A small-molecule ligand and the protein it binds are described below.
Small molecule (SMILES): C[C@H](O)c1nccn1Cc1cc(-c2ccccc2)on1

Sequence of chain 1.A:
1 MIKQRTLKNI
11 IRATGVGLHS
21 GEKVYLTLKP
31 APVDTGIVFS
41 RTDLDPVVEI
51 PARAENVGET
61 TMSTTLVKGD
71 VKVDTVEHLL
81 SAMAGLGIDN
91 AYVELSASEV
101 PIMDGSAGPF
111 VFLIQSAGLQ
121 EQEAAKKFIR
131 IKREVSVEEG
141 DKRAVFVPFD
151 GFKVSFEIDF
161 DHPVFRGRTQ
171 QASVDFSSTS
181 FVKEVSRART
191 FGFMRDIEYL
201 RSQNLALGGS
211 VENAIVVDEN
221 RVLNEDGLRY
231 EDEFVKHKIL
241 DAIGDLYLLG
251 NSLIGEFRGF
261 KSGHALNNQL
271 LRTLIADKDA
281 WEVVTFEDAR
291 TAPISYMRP

Binding-site contacts:
Ligand atom O19 contacts residue ZN1 of chain 1.D at 1.9 Å.
Ligand atom N16 contacts residue ZN1 of chain 1.D at 2.0 Å.
Ligand atom C7 contacts residue LEU18 of chain 1.A at 3.9 Å (hydrophobic).
Ligand atom C18 contacts residue GLU77 of chain 1.A at 3.5 Å.
Ligand atom N10 contacts residue MET62 of chain 1.A at 3.0 Å (h-bond).
Ligand atom C17 contacts residue THR190 of chain 1.A at 4.0 Å.
Ligand atom C20 contacts residue ZN1 of chain 1.D at 4.0 Å.
Ligand atom C20 contacts residue MET62 of chain 1.A at 3.3 Å (hydrophobic).
Ligand atom C18 contacts residue ZN1 of chain 1.D at 2.8 Å.
Ligand atom C17 contacts residue ASP241 of chain 1.A at 3.5 Å.
Ligand atom N13 contacts residue ZN1 of chain 1.D at 3.9 Å.
Ligand atom C14 contacts residue PHE191 of chain 1.A at 3.6 Å (hydrophobic).
Ligand atom C18 contacts residue ASP241 of chain 1.A at 3.6 Å.
Ligand atom C14 contacts residue THR190 of chain 1.A at 3.7 Å.
Ligand atom N16 contacts residue HIS78 of chain 1.A at 3.8 Å.
Ligand atom N16 contacts residue ASP241 of chain 1.A at 3.4 Å (salt-bridge).
Ligand atom C1 contacts residue ALA206 of chain 1.A at 3.6 Å (hydrophobic).
Ligand atom C5 contacts residue LEU18 of chain 1.A at 4.0 Å (hydrophobic).
Ligand atom C20 contacts residue GLU77 of chain 1.A at 3.4 Å.
Ligand atom O11 contacts residue HIS19 of chain 1.A at 3.3 Å (h-bond).
Ligand atom O11 contacts residue LEU18 of chain 1.A at 3.8 Å.
Ligand atom C6 contacts residue ALA206 of chain 1.A at 3.8 Å (hydrophobic).
Ligand atom N16 contacts residue THR190 of chain 1.A at 3.1 Å.
Ligand atom N16 contacts residue HIS237 of chain 1.A at 2.6 Å (h-bond).
Ligand atom C4 contacts residue GLY192 of chain 1.A at 3.9 Å.
Ligand atom N10 contacts residue HIS19 of chain 1.A at 3.7 Å.
Ligand atom C18 contacts residue HIS264 of chain 1.A at 3.7 Å.
Ligand atom C9 contacts residue MET62 of chain 1.A at 3.9 Å (hydrophobic).
Ligand atom C15 contacts residue PHE191 of chain 1.A at 3.4 Å (hydrophobic).
Ligand atom O19 contacts residue HIS78 of chain 1.A at 2.8 Å (h-bond).
Ligand atom C17 contacts residue ZN1 of chain 1.D at 2.6 Å.
Ligand atom C15 contacts residue ZN1 of chain 1.D at 3.2 Å.
Ligand atom C15 contacts residue HIS237 of chain 1.A at 3.0 Å.
Ligand atom C18 contacts residue HIS78 of chain 1.A at 4.0 Å.
Ligand atom C8 contacts residue PHE191 of chain 1.A at 3.5 Å (hydrophobic).
Ligand atom C4 contacts residue PHE191 of chain 1.A at 4.0 Å (hydrophobic).
Ligand atom C15 contacts residue THR190 of chain 1.A at 2.9 Å.
Ligand atom C17 contacts residue HIS237 of chain 1.A at 3.9 Å.
Ligand atom O19 contacts residue GLU77 of chain 1.A at 2.8 Å (salt-bridge).
Ligand atom O19 contacts residue ASP241 of chain 1.A at 2.9 Å (salt-bridge).